Sequence of chain 1.B:
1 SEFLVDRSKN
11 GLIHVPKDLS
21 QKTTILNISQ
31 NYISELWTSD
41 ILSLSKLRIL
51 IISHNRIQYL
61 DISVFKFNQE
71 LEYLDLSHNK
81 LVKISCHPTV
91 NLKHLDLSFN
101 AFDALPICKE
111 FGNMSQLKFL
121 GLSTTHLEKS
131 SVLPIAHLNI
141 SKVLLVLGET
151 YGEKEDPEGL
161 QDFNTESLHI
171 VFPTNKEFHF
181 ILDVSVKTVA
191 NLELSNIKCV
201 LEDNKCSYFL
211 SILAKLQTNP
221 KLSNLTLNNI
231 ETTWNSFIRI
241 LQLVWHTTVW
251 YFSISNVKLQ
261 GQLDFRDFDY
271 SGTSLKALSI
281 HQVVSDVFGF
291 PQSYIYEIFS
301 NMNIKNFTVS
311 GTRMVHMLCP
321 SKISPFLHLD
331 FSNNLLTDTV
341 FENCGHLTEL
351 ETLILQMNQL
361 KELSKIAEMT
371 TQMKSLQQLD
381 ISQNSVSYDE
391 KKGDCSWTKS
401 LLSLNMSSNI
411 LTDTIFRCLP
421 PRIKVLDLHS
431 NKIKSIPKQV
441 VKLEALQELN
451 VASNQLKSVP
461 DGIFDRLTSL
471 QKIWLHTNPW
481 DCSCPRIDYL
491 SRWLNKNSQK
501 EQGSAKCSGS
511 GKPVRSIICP

This small molecule binds to this protein.
Small molecule (SMILES): CC(=O)N[C@H]1[C@@H](O[C@H]2[C@H](O)[C@@H](NC(C)=O)CO[C@@H]2CO)O[C@H](CO)[C@@H](O[C@H]2O[C@H](CO)[C@@H](O)[C@H](O)[C@@H]2O)[C@@H]1O

Binding-site contacts:
Ligand atom O7 contacts residue ILE51 of chain 1.B at 4.2 Å.
Ligand atom N2 contacts residue ASN27 of chain 1.B at 2.9 Å (h-bond).
Ligand atom C5 contacts residue GLN30 of chain 1.B at 4.3 Å.
Ligand atom C5 contacts residue ASN27 of chain 1.B at 3.7 Å.
Ligand atom O6 contacts residue LYS9 of chain 1.B at 3.1 Å (salt-bridge).
Ligand atom C6 contacts residue GLN30 of chain 1.B at 3.4 Å.
Ligand atom C6 contacts residue LYS9 of chain 1.B at 3.3 Å.
Ligand atom O6 contacts residue SER8 of chain 1.B at 2.9 Å (h-bond).
Ligand atom C7 contacts residue ILE51 of chain 1.B at 3.6 Å (hydrophobic).
Ligand atom N2 contacts residue ILE51 of chain 1.B at 3.5 Å.
Ligand atom C4 contacts residue ASN27 of chain 1.B at 4.3 Å.
Ligand atom C5 contacts residue SER29 of chain 1.B at 4.5 Å.
Ligand atom O5 contacts residue ASP6 of chain 1.B at 4.0 Å.
Ligand atom O7 contacts residue GLN30 of chain 1.B at 3.2 Å (h-bond).
Ligand atom C6 contacts residue SER8 of chain 1.B at 3.6 Å.
Ligand atom C7 contacts residue GLN30 of chain 1.B at 3.5 Å.
Ligand atom C8 contacts residue GLN30 of chain 1.B at 2.9 Å.
Ligand atom C1 contacts residue SER29 of chain 1.B at 4.4 Å.
Ligand atom C2 contacts residue ASN27 of chain 1.B at 2.5 Å.
Ligand atom C5 contacts residue SER8 of chain 1.B at 4.3 Å.
Ligand atom O5 contacts residue SER29 of chain 1.B at 4.3 Å.
Ligand atom C8 contacts residue ILE51 of chain 1.B at 3.6 Å (hydrophobic).
Ligand atom C3 contacts residue ASN27 of chain 1.B at 3.8 Å.
Ligand atom C8 contacts residue LYS9 of chain 1.B at 3.6 Å.
Ligand atom C1 contacts residue ASN27 of chain 1.B at 1.5 Å.
Ligand atom O7 contacts residue ASN27 of chain 1.B at 3.0 Å (h-bond).
Ligand atom C1 contacts residue ASP6 of chain 1.B at 4.5 Å.
Ligand atom O5 contacts residue SER8 of chain 1.B at 3.5 Å (h-bond).
Ligand atom O5 contacts residue ASN27 of chain 1.B at 2.4 Å (h-bond).
Ligand atom C7 contacts residue ASN27 of chain 1.B at 3.3 Å.